Binding-site contacts:
Ligand atom C57 contacts residue ILE99 of chain 1.B at 3.6 Å (hydrophobic).
Ligand atom O4 contacts residue LEU172 of chain 1.B at 3.9 Å.
Ligand atom C2 contacts residue DMU1 of chain 1.T at 3.7 Å.
Ligand atom O49 contacts residue DMU1 of chain 1.T at 4.2 Å.
Ligand atom O2 contacts residue LEU172 of chain 1.B at 3.9 Å.
Ligand atom C7 contacts residue DMU1 of chain 1.T at 4.4 Å.
Ligand atom C4 contacts residue ILE99 of chain 1.B at 3.8 Å (hydrophobic).
Ligand atom O2 contacts residue GLY98 of chain 1.B at 3.2 Å.
Ligand atom O7 contacts residue DMU1 of chain 1.T at 4.1 Å.
Ligand atom C7 contacts residue ILE99 of chain 1.B at 3.4 Å (hydrophobic).
Ligand atom O3 contacts residue DMU1 of chain 1.T at 3.4 Å.
Ligand atom O6 contacts residue C8E1 of chain 1.V at 3.6 Å (h-bond).
Ligand atom C11 contacts residue C8E1 of chain 1.V at 3.6 Å.
Ligand atom O2 contacts residue ILE99 of chain 1.B at 2.9 Å (h-bond).
Ligand atom C8 contacts residue ILE99 of chain 1.B at 4.0 Å (hydrophobic).
Ligand atom O55 contacts residue DMU1 of chain 1.T at 3.8 Å.
Ligand atom O4 contacts residue ILE99 of chain 1.B at 3.4 Å (h-bond).
Ligand atom C5 contacts residue DMU1 of chain 1.T at 4.4 Å.

Sequence of chain 1.B:
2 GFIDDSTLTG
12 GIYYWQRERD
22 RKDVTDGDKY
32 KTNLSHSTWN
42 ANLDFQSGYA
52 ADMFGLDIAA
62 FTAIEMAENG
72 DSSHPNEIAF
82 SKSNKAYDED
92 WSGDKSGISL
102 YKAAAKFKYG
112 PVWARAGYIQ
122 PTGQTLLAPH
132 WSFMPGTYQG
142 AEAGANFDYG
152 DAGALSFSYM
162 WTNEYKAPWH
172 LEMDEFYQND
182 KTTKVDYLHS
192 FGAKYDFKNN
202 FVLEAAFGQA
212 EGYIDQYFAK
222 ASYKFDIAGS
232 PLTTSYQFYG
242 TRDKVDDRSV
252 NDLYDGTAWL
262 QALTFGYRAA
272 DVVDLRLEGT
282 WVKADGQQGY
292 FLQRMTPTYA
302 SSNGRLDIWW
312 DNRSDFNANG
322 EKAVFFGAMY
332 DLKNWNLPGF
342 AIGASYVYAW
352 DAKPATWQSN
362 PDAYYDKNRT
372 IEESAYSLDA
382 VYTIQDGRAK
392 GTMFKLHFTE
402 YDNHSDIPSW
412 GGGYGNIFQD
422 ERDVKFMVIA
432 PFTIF

This small molecule binds to this protein.
Small molecule (SMILES): CCCCCCCCCCO[C@@H]1O[C@H](CO)[C@@H](O[C@H]2O[C@H](CO)[C@@H](O)[C@H](O)[C@H]2O)[C@H](O)[C@H]1O